Sequence of chain 1.B:
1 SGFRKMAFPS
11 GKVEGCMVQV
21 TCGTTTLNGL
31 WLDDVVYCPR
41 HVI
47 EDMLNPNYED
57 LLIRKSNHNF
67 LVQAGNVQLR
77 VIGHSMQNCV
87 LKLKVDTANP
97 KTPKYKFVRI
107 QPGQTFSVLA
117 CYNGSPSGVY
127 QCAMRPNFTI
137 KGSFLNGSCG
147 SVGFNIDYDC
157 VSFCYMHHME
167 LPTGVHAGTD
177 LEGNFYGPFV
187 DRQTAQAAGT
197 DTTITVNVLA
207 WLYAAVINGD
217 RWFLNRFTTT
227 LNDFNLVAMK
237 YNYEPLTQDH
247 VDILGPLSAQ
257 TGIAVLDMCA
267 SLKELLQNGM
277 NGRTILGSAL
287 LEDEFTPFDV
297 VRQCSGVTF

Sequence of chain 1.A:
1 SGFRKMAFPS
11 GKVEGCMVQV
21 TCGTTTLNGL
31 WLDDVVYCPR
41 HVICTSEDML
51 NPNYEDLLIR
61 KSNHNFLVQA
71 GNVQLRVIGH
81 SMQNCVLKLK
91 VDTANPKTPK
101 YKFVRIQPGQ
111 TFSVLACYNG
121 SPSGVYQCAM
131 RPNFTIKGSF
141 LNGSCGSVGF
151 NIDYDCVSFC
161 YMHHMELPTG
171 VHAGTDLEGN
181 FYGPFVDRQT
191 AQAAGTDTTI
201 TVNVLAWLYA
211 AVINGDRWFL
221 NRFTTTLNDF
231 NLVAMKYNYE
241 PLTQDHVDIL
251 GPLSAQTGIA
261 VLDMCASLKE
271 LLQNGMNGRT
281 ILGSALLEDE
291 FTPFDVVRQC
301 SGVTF

Binding-site contacts:
Ligand atom C13 contacts residue LEU141 of chain 1.B at 3.9 Å (hydrophobic).
Ligand atom C6 contacts residue MET49 of chain 1.B at 3.7 Å (hydrophobic).
Ligand atom CL contacts residue HIS164 of chain 1.B at 3.7 Å.
Ligand atom C11 contacts residue GLU166 of chain 1.B at 3.6 Å.
Ligand atom C7 contacts residue MET49 of chain 1.B at 3.9 Å (hydrophobic).
Ligand atom C12 contacts residue GLU166 of chain 1.B at 3.6 Å.
Ligand atom C15 contacts residue ASN142 of chain 1.B at 4.0 Å.
Ligand atom O1 contacts residue GLN189 of chain 1.B at 3.7 Å.
Ligand atom C4 contacts residue GLN189 of chain 1.B at 3.9 Å.
Ligand atom C14 contacts residue PHE140 of chain 1.B at 3.9 Å (hydrophobic).
Ligand atom C4 contacts residue MET165 of chain 1.B at 3.9 Å (hydrophobic).
Ligand atom N2 contacts residue SER144 of chain 1.B at 3.7 Å.
Ligand atom N2 contacts residue HIS163 of chain 1.B at 2.8 Å (h-bond).
Ligand atom O2 contacts residue MET165 of chain 1.B at 3.3 Å.
Ligand atom C11 contacts residue HIS163 of chain 1.B at 3.4 Å.
Ligand atom CL contacts residue ASP187 of chain 1.B at 3.4 Å.
Ligand atom O contacts residue GLN189 of chain 1.B at 3.6 Å.
Ligand atom C6 contacts residue MET165 of chain 1.B at 3.7 Å (hydrophobic).
Ligand atom C11 contacts residue MET165 of chain 1.B at 3.9 Å (hydrophobic).
Ligand atom C14 contacts residue LEU141 of chain 1.B at 3.7 Å (hydrophobic).
Ligand atom C13 contacts residue GLU166 of chain 1.B at 3.8 Å.
Ligand atom C5 contacts residue MET165 of chain 1.B at 3.4 Å (hydrophobic).
Ligand atom C7 contacts residue HIS164 of chain 1.B at 3.4 Å.
Ligand atom C12 contacts residue HIS163 of chain 1.B at 3.8 Å.
Ligand atom CL contacts residue HIS41 of chain 1.B at 3.8 Å.
Ligand atom O2 contacts residue GLU166 of chain 1.B at 3.0 Å (salt-bridge).
Ligand atom C14 contacts residue ASN142 of chain 1.B at 3.7 Å.
Ligand atom C11 contacts residue CYS145 of chain 1.B at 3.7 Å (hydrophobic).
Ligand atom C7 contacts residue MET165 of chain 1.B at 3.9 Å (hydrophobic).
Ligand atom C4 contacts residue MET49 of chain 1.B at 3.8 Å (hydrophobic).
Ligand atom C5 contacts residue MET49 of chain 1.B at 3.7 Å (hydrophobic).
Ligand atom C4 contacts residue ARG188 of chain 1.B at 3.4 Å.
Ligand atom C5 contacts residue ASP187 of chain 1.B at 4.0 Å.
Ligand atom C5 contacts residue ARG188 of chain 1.B at 3.5 Å.
Ligand atom C12 contacts residue PHE140 of chain 1.B at 3.8 Å (hydrophobic).
Ligand atom N2 contacts residue GLU166 of chain 1.B at 3.8 Å.
Ligand atom C14 contacts residue GLU166 of chain 1.B at 3.6 Å.
Ligand atom C12 contacts residue LEU141 of chain 1.B at 3.7 Å (hydrophobic).
Ligand atom C contacts residue HIS41 of chain 1.B at 3.7 Å.
Ligand atom CL contacts residue MET165 of chain 1.B at 3.6 Å.

A small-molecule ligand and the protein it binds are described below.
Small molecule (SMILES): C[C@@]1(C(=O)Nc2cncc3ccccc23)CNS(=O)(=O)c2ccc(Cl)cc21